Sequence of chain 1.G:
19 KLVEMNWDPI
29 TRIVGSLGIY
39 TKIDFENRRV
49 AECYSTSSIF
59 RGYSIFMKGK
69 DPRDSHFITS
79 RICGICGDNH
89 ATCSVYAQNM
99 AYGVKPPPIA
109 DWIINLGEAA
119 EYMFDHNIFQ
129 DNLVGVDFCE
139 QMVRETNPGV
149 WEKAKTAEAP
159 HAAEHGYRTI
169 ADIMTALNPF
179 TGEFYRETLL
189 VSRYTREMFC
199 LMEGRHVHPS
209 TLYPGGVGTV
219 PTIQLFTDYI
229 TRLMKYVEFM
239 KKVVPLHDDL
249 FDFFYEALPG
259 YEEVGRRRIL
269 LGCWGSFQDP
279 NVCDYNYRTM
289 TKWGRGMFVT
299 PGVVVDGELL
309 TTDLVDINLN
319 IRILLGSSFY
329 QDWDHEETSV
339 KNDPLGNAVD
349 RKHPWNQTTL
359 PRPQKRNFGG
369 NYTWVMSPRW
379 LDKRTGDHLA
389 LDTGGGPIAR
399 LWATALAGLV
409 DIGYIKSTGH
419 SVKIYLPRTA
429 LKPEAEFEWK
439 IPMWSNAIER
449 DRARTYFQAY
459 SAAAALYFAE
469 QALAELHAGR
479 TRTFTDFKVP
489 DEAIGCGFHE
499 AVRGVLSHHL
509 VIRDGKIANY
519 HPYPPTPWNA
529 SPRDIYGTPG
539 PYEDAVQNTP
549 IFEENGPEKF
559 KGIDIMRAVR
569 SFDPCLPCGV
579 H

This small molecule binds to this protein.
Small molecule (SMILES): N#C[Fe]([Ni])(C#N)C=O

Binding-site contacts:
Ligand atom C3 contacts residue HIS88 of chain 1.G at 3.7 Å.
Ligand atom O3 contacts residue PRO522 of chain 1.G at 3.0 Å.
Ligand atom C1 contacts residue VAL500 of chain 1.G at 3.9 Å (hydrophobic).
Ligand atom NI contacts residue CYS81 of chain 1.G at 2.2 Å.
Ligand atom FE contacts residue CYS84 of chain 1.G at 2.2 Å.
Ligand atom C3 contacts residue PRO522 of chain 1.G at 3.3 Å (hydrophobic).
Ligand atom O3 contacts residue LEU504 of chain 1.G at 3.6 Å.
Ligand atom N2 contacts residue CYS573 of chain 1.G at 3.9 Å.
Ligand atom N1 contacts residue CYS84 of chain 1.G at 3.5 Å.
Ligand atom C3 contacts residue PRO523 of chain 1.G at 3.6 Å (hydrophobic).
Ligand atom C3 contacts residue CYS576 of chain 1.G at 3.1 Å (hydrophobic).
Ligand atom C2 contacts residue CYS84 of chain 1.G at 4.0 Å (hydrophobic).
Ligand atom C1 contacts residue ALA499 of chain 1.G at 3.5 Å (hydrophobic).
Ligand atom NI contacts residue ILE83 of chain 1.G at 4.0 Å.
Ligand atom NI contacts residue CYS576 of chain 1.G at 2.3 Å.
Ligand atom C2 contacts residue CYS573 of chain 1.G at 3.9 Å (hydrophobic).
Ligand atom FE contacts residue CYS576 of chain 1.G at 2.3 Å.
Ligand atom O3 contacts residue CYS84 of chain 1.G at 4.0 Å.
Ligand atom NI contacts residue CYS84 of chain 1.G at 2.3 Å.
Ligand atom N1 contacts residue ALA499 of chain 1.G at 3.1 Å.
Ligand atom C2 contacts residue PRO523 of chain 1.G at 3.4 Å (hydrophobic).
Ligand atom N1 contacts residue ARG501 of chain 1.G at 2.8 Å (salt-bridge).
Ligand atom O3 contacts residue PRO523 of chain 1.G at 3.6 Å.
Ligand atom C2 contacts residue PRO522 of chain 1.G at 3.8 Å (hydrophobic).
Ligand atom C2 contacts residue CYS576 of chain 1.G at 2.9 Å (hydrophobic).
Ligand atom C3 contacts residue ALA499 of chain 1.G at 3.6 Å (hydrophobic).
Ligand atom N2 contacts residue PRO522 of chain 1.G at 3.8 Å.
Ligand atom C1 contacts residue CYS84 of chain 1.G at 3.1 Å (hydrophobic).
Ligand atom N2 contacts residue CYS576 of chain 1.G at 3.2 Å.
Ligand atom NI contacts residue CYS573 of chain 1.G at 2.2 Å.
Ligand atom N2 contacts residue THR524 of chain 1.G at 3.0 Å (h-bond).
Ligand atom N1 contacts residue ASN87 of chain 1.G at 3.9 Å.
Ligand atom O3 contacts residue HIS88 of chain 1.G at 3.4 Å (h-bond).
Ligand atom N2 contacts residue PRO523 of chain 1.G at 3.1 Å.
Ligand atom N1 contacts residue VAL500 of chain 1.G at 2.9 Å (h-bond).
Ligand atom C3 contacts residue CYS84 of chain 1.G at 3.1 Å (hydrophobic).
Ligand atom C1 contacts residue ARG501 of chain 1.G at 3.3 Å.
Ligand atom C2 contacts residue THR524 of chain 1.G at 3.9 Å.
Ligand atom O3 contacts residue ALA499 of chain 1.G at 3.5 Å.
Ligand atom O3 contacts residue CYS576 of chain 1.G at 3.9 Å.